A small-molecule ligand and the protein it binds are described below.
Small molecule (SMILES): CC(=O)N[C@@H]1[C@@H](O)[C@H](O)[C@@H](CO)O[C@H]1O

Sequence of chain 1.A:
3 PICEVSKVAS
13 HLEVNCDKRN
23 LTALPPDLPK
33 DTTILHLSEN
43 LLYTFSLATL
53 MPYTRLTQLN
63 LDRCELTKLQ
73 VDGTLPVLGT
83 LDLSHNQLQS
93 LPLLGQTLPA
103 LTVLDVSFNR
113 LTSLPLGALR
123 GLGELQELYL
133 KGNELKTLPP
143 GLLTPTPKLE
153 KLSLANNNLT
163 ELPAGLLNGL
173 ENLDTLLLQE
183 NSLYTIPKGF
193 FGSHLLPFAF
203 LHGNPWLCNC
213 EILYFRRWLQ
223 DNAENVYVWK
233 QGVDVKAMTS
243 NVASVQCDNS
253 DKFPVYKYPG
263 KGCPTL

Binding-site contacts:
Ligand atom N2 contacts residue ARG21 of chain 1.A at 4.4 Å.
Ligand atom C8 contacts residue ASN22 of chain 1.A at 4.5 Å.
Ligand atom C4 contacts residue ASN22 of chain 1.A at 3.6 Å.
Ligand atom C6 contacts residue ASN22 of chain 1.A at 4.3 Å.
Ligand atom C8 contacts residue LYS20 of chain 1.A at 4.5 Å.
Ligand atom O3 contacts residue ASN22 of chain 1.A at 4.4 Å.
Ligand atom N2 contacts residue ASN22 of chain 1.A at 2.8 Å (h-bond).
Ligand atom C5 contacts residue ASN22 of chain 1.A at 3.0 Å.
Ligand atom O5 contacts residue ASN22 of chain 1.A at 2.4 Å (h-bond).
Ligand atom C7 contacts residue ASN22 of chain 1.A at 4.0 Å.
Ligand atom C1 contacts residue ASN22 of chain 1.A at 1.4 Å.
Ligand atom C3 contacts residue ASN22 of chain 1.A at 3.1 Å.
Ligand atom C2 contacts residue ASN22 of chain 1.A at 2.5 Å.